Binding-site contacts:
Ligand atom C8 contacts residue ASP155 of chain 8.A at 3.7 Å.
Ligand atom C2 contacts residue SER156 of chain 8.A at 3.6 Å.
Ligand atom N1 contacts residue ASP155 of chain 8.A at 2.5 Å (salt-bridge).
Ligand atom C21 contacts residue ARG234 of chain 13.A at 3.5 Å.
Ligand atom C6 contacts residue TYR157 of chain 8.A at 2.6 Å (hydrophobic).
Ligand atom N1 contacts residue SER156 of chain 8.A at 2.9 Å.
Ligand atom C21 contacts residue GLN160 of chain 8.A at 3.6 Å.
Ligand atom C12 contacts residue GLN234 of chain 13.C at 2.8 Å.
Ligand atom C4 contacts residue ASP155 of chain 8.A at 1.9 Å.
Ligand atom C5 contacts residue ASP155 of chain 8.A at 2.5 Å.
Ligand atom C6 contacts residue GLN160 of chain 8.A at 2.9 Å.
Ligand atom C5 contacts residue SER156 of chain 8.A at 2.9 Å.
Ligand atom C3 contacts residue ASP155 of chain 8.A at 3.0 Å.
Ligand atom C5 contacts residue TYR157 of chain 8.A at 2.8 Å (hydrophobic).
Ligand atom O5 contacts residue ARG219 of chain 8.A at 3.5 Å (salt-bridge).
Ligand atom O4 contacts residue PHE76 of chain 13.A at 2.2 Å.
Ligand atom O6 contacts residue GLN160 of chain 8.A at 2.9 Å.
Ligand atom C13 contacts residue PHE236 of chain 13.C at 3.4 Å (hydrophobic).
Ligand atom O2 contacts residue TYR157 of chain 8.A at 3.4 Å.
Ligand atom O5 contacts residue ARG234 of chain 13.A at 2.7 Å (salt-bridge).
Ligand atom C2 contacts residue GLN160 of chain 8.A at 3.5 Å.
Ligand atom C20 contacts residue PHE76 of chain 13.A at 3.2 Å (hydrophobic).
Ligand atom C1 contacts residue TYR157 of chain 8.A at 3.5 Å (hydrophobic).
Ligand atom C7 contacts residue GLN234 of chain 13.C at 2.2 Å.
Ligand atom C14 contacts residue PHE76 of chain 13.A at 3.3 Å (hydrophobic).
Ligand atom C1 contacts residue GLN160 of chain 8.A at 2.6 Å.
Ligand atom C4 contacts residue SER156 of chain 8.A at 3.0 Å.
Ligand atom O6 contacts residue ARG234 of chain 13.A at 3.4 Å (salt-bridge).
Ligand atom C13 contacts residue PHE76 of chain 13.A at 2.9 Å (hydrophobic).
Ligand atom C6 contacts residue SER156 of chain 8.A at 3.4 Å.
Ligand atom O1 contacts residue GLN234 of chain 13.C at 2.6 Å (h-bond).
Ligand atom C3 contacts residue SER156 of chain 8.A at 3.2 Å.
Ligand atom N1 contacts residue TYR157 of chain 8.A at 2.5 Å (h-bond).
Ligand atom C8 contacts residue GLN234 of chain 13.C at 2.9 Å.
Ligand atom C4 contacts residue TYR157 of chain 8.A at 3.5 Å (hydrophobic).
Ligand atom S1 contacts residue GLN234 of chain 13.C at 2.2 Å (h-bond).
Ligand atom O1 contacts residue GLN233 of chain 13.C at 3.6 Å.
Ligand atom O2 contacts residue GLN234 of chain 13.C at 2.5 Å (h-bond).
Ligand atom O4 contacts residue PHE236 of chain 13.C at 2.6 Å.
Ligand atom O2 contacts residue GLN233 of chain 13.C at 2.9 Å (h-bond).

Sequence of chain 13.C:
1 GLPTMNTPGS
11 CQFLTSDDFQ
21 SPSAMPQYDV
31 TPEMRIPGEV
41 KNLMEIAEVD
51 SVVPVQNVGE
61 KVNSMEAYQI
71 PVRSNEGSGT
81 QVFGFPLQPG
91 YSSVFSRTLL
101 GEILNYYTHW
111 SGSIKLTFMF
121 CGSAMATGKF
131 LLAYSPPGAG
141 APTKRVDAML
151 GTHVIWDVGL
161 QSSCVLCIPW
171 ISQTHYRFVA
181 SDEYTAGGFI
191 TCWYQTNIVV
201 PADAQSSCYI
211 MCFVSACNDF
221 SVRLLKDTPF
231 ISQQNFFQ

This small molecule binds to this protein.
Small molecule (SMILES): O=C(O)c1ccc(NS(=O)(=O)c2ccc(N3C(=O)c4ccccc4C3=O)cc2)cc1

Sequence of chain 8.A:
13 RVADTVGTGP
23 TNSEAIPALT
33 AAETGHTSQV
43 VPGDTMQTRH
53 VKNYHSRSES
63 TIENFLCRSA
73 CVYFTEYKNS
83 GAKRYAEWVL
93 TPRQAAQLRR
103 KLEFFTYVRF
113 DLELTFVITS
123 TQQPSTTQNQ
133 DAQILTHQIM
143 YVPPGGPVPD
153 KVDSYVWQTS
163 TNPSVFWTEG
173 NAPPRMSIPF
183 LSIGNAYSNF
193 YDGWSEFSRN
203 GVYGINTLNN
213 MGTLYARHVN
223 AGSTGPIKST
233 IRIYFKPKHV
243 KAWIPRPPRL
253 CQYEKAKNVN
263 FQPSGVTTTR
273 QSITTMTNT

Sequence of chain 13.A:
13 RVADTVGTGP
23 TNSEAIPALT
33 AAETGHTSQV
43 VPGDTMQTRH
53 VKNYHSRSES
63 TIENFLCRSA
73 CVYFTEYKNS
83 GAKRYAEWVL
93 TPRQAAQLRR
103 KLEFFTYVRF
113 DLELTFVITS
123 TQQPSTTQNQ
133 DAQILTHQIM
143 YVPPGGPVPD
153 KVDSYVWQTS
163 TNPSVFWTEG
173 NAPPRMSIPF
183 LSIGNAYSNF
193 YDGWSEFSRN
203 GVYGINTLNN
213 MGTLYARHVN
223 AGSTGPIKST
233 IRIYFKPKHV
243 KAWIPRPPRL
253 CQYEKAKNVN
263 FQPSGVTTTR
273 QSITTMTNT